This small molecule binds to this protein.
Small molecule (SMILES): CC(=O)N[C@H]1[C@H]([C@H](O)[C@H](O)CO)O[C@@](O[C@H]2[C@@H](O)[C@@H](CO)O[C@@H](O[C@H]3[C@H](O)[C@@H](NC(C)=O)CO[C@@H]3CO)[C@@H]2O)(C(=O)O)C[C@@H]1O

Sequence of chain 1.E:
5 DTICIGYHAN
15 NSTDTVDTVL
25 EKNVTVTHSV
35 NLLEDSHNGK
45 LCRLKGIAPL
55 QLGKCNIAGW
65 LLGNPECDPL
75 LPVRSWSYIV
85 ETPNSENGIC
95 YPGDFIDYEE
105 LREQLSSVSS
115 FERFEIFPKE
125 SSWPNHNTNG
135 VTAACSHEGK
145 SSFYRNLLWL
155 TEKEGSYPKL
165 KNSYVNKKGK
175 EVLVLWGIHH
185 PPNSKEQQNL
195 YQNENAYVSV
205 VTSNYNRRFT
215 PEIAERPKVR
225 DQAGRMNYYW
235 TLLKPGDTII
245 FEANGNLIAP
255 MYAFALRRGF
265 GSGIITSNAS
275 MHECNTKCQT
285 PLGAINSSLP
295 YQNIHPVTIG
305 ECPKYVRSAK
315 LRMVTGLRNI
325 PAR

Binding-site contacts:
Ligand atom O3 contacts residue GLN226 of chain 1.E at 3.6 Å.
Ligand atom C1 contacts residue THR136 of chain 1.E at 3.4 Å.
Ligand atom O7 contacts residue LEU194 of chain 1.E at 4.0 Å.
Ligand atom C11 contacts residue TRP153 of chain 1.E at 3.8 Å (hydrophobic).
Ligand atom O4 contacts residue VAL135 of chain 1.E at 3.5 Å (h-bond).
Ligand atom C9 contacts residue HIS183 of chain 1.E at 3.2 Å.
Ligand atom O1A contacts residue THR136 of chain 1.E at 3.5 Å (h-bond).
Ligand atom C1 contacts residue ALA137 of chain 1.E at 3.6 Å (hydrophobic).
Ligand atom C9 contacts residue GLU190 of chain 1.E at 3.1 Å.
Ligand atom N5 contacts residue VAL135 of chain 1.E at 3.0 Å (h-bond).
Ligand atom O8 contacts residue TRP153 of chain 1.E at 3.9 Å.
Ligand atom O9 contacts residue HIS183 of chain 1.E at 3.2 Å (h-bond).
Ligand atom C9 contacts residue TRP153 of chain 1.E at 4.0 Å (hydrophobic).
Ligand atom C5 contacts residue VAL135 of chain 1.E at 3.6 Å (hydrophobic).
Ligand atom C8 contacts residue GLN226 of chain 1.E at 3.8 Å.
Ligand atom O9 contacts residue GLU190 of chain 1.E at 2.6 Å (salt-bridge).
Ligand atom C10 contacts residue VAL135 of chain 1.E at 4.1 Å (hydrophobic).
Ligand atom O8 contacts residue GLN226 of chain 1.E at 3.0 Å (h-bond).
Ligand atom C8 contacts residue TRP153 of chain 1.E at 4.1 Å (hydrophobic).
Ligand atom C8 contacts residue TYR95 of chain 1.E at 3.5 Å (hydrophobic).
Ligand atom O9 contacts residue TYR95 of chain 1.E at 3.0 Å (h-bond).
Ligand atom O1B contacts residue THR136 of chain 1.E at 2.5 Å (h-bond).
Ligand atom O9 contacts residue PRO186 of chain 1.E at 3.9 Å.
Ligand atom C4 contacts residue GLN226 of chain 1.E at 4.0 Å.
Ligand atom O6 contacts residue GLN226 of chain 1.E at 3.8 Å.
Ligand atom O1B contacts residue GLN226 of chain 1.E at 3.4 Å (h-bond).
Ligand atom C8 contacts residue GLU190 of chain 1.E at 4.1 Å.
Ligand atom C9 contacts residue TYR95 of chain 1.E at 3.3 Å (hydrophobic).
Ligand atom O1A contacts residue ALA137 of chain 1.E at 2.8 Å (h-bond).
Ligand atom C11 contacts residue THR155 of chain 1.E at 4.0 Å.
Ligand atom C11 contacts residue GLY134 of chain 1.E at 3.6 Å.
Ligand atom O9 contacts residue GLY228 of chain 1.E at 3.8 Å.
Ligand atom O1A contacts residue GLN226 of chain 1.E at 3.6 Å.
Ligand atom C7 contacts residue TRP153 of chain 1.E at 3.6 Å (hydrophobic).
Ligand atom C1 contacts residue GLN226 of chain 1.E at 3.4 Å.
Ligand atom O1B contacts residue ALA137 of chain 1.E at 3.8 Å.
Ligand atom O10 contacts residue LEU194 of chain 1.E at 3.3 Å.
Ligand atom O4 contacts residue GLN226 of chain 1.E at 3.1 Å (h-bond).
Ligand atom O8 contacts residue TYR95 of chain 1.E at 2.7 Å (h-bond).
Ligand atom C4 contacts residue VAL135 of chain 1.E at 3.2 Å (hydrophobic).